Sequence of chain 1.B:
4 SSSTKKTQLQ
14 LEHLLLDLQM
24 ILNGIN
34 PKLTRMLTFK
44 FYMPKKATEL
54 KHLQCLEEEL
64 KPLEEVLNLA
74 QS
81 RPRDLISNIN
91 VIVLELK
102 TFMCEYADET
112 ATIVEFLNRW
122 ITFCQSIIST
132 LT

A protein and the small-molecule ligand that binds it are described below.
Small molecule (SMILES): [H]/N=C(/N)N1CCC[C@H](CC(=O)N[C@@H](Cc2ccc(CCc3cccc4c(C(=O)C(=O)O)c[nH]c34)cc2)C(=O)OC)C1

Binding-site contacts:
Ligand atom C6 contacts residue MET39 of chain 1.B at 3.8 Å (hydrophobic).
Ligand atom O38 contacts residue LYS43 of chain 1.B at 2.9 Å (salt-bridge).
Ligand atom C32 contacts residue LYS43 of chain 1.B at 3.5 Å.
Ligand atom N41 contacts residue PRO65 of chain 1.B at 3.5 Å.
Ligand atom C30 contacts residue LYS43 of chain 1.B at 3.6 Å.
Ligand atom N40 contacts residue PRO65 of chain 1.B at 3.5 Å.
Ligand atom C31 contacts residue LYS43 of chain 1.B at 3.7 Å.
Ligand atom C3 contacts residue LEU72 of chain 1.B at 3.9 Å (hydrophobic).
Ligand atom C1 contacts residue LEU72 of chain 1.B at 3.6 Å (hydrophobic).
Ligand atom C33 contacts residue LYS43 of chain 1.B at 3.5 Å.
Ligand atom C15 contacts residue ARG38 of chain 1.B at 3.9 Å.
Ligand atom C5 contacts residue ARG38 of chain 1.B at 3.9 Å.
Ligand atom C39 contacts residue GLU62 of chain 1.B at 3.7 Å.
Ligand atom C39 contacts residue LYS43 of chain 1.B at 3.8 Å.
Ligand atom N40 contacts residue LYS43 of chain 1.B at 2.9 Å (salt-bridge).
Ligand atom O12 contacts residue ARG38 of chain 1.B at 3.3 Å (salt-bridge).
Ligand atom C39 contacts residue PRO65 of chain 1.B at 3.5 Å (hydrophobic).
Ligand atom N40 contacts residue PHE44 of chain 1.B at 3.8 Å.
Ligand atom C22 contacts residue THR41 of chain 1.B at 3.5 Å.
Ligand atom C6 contacts residue ARG38 of chain 1.B at 3.9 Å.
Ligand atom C6 contacts residue LEU72 of chain 1.B at 3.8 Å (hydrophobic).
Ligand atom O38 contacts residue THR41 of chain 1.B at 3.8 Å.
Ligand atom C33 contacts residue PHE42 of chain 1.B at 3.8 Å (hydrophobic).
Ligand atom C7 contacts residue ARG38 of chain 1.B at 3.5 Å.
Ligand atom N40 contacts residue GLU62 of chain 1.B at 3.0 Å (salt-bridge).
Ligand atom N40 contacts residue TYR45 of chain 1.B at 3.9 Å.
Ligand atom C10 contacts residue ARG38 of chain 1.B at 3.8 Å.
Ligand atom O13 contacts residue ARG38 of chain 1.B at 3.2 Å (salt-bridge).
Ligand atom O38 contacts residue PHE42 of chain 1.B at 3.9 Å.
Ligand atom C1 contacts residue LYS35 of chain 1.B at 3.9 Å.
Ligand atom N41 contacts residue GLU62 of chain 1.B at 2.9 Å (salt-bridge).
Ligand atom C8 contacts residue ARG38 of chain 1.B at 3.0 Å.
Ligand atom C11 contacts residue ARG38 of chain 1.B at 3.3 Å.
Ligand atom C2 contacts residue LEU72 of chain 1.B at 3.3 Å (hydrophobic).
Ligand atom N9 contacts residue ARG38 of chain 1.B at 3.9 Å.
Ligand atom C39 contacts residue TYR45 of chain 1.B at 3.8 Å (hydrophobic).
Ligand atom C31 contacts residue PHE42 of chain 1.B at 3.7 Å (hydrophobic).
Ligand atom C21 contacts residue THR41 of chain 1.B at 3.6 Å.
Ligand atom N41 contacts residue TYR45 of chain 1.B at 3.4 Å.
Ligand atom O14 contacts residue LEU72 of chain 1.B at 3.9 Å.